The protein below binds the small molecule below.
Small molecule (SMILES): CC(=O)N[C@@H]1[C@@H](O)[C@H](O)[C@@H](CO)O[C@H]1O

Binding-site contacts:
Ligand atom C2 contacts residue ASN47 of chain 1.A at 2.4 Å.
Ligand atom C5 contacts residue ASN56 of chain 1.A at 3.5 Å.
Ligand atom C8 contacts residue LEU55 of chain 1.A at 3.4 Å (hydrophobic).
Ligand atom C3 contacts residue ASN56 of chain 1.A at 4.2 Å.
Ligand atom O5 contacts residue ASN47 of chain 1.A at 2.3 Å (h-bond).
Ligand atom C4 contacts residue ASN56 of chain 1.A at 3.5 Å.
Ligand atom C7 contacts residue ASN47 of chain 1.A at 3.6 Å.
Ligand atom C5 contacts residue TRP54 of chain 1.A at 4.2 Å (hydrophobic).
Ligand atom C2 contacts residue LEU55 of chain 1.A at 4.5 Å (hydrophobic).
Ligand atom N2 contacts residue ASN47 of chain 1.A at 2.9 Å (h-bond).
Ligand atom C5 contacts residue ASN47 of chain 1.A at 3.6 Å.
Ligand atom C6 contacts residue ASN56 of chain 1.A at 3.5 Å.
Ligand atom C1 contacts residue ASN47 of chain 1.A at 1.4 Å.
Ligand atom O6 contacts residue TRP54 of chain 1.A at 3.7 Å.
Ligand atom O5 contacts residue LEU55 of chain 1.A at 4.0 Å.
Ligand atom O4 contacts residue ASN56 of chain 1.A at 2.6 Å (h-bond).
Ligand atom C4 contacts residue ASN47 of chain 1.A at 4.2 Å.
Ligand atom C6 contacts residue TRP54 of chain 1.A at 3.8 Å (hydrophobic).
Ligand atom C8 contacts residue ASN47 of chain 1.A at 3.9 Å.
Ligand atom C4 contacts residue LEU55 of chain 1.A at 4.4 Å (hydrophobic).
Ligand atom C3 contacts residue LEU55 of chain 1.A at 4.2 Å (hydrophobic).
Ligand atom C5 contacts residue LEU55 of chain 1.A at 3.7 Å (hydrophobic).
Ligand atom C3 contacts residue ASN47 of chain 1.A at 3.7 Å.
Ligand atom C1 contacts residue LEU55 of chain 1.A at 3.7 Å (hydrophobic).
Ligand atom O7 contacts residue ASN47 of chain 1.A at 4.4 Å.
Ligand atom O5 contacts residue TRP54 of chain 1.A at 3.6 Å.

Sequence of chain 1.A:
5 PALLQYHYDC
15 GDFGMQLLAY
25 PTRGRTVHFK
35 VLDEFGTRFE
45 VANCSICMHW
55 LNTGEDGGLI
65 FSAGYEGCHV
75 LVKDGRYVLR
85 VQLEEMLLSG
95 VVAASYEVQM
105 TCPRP